Binding-site contacts:
Ligand atom OXT contacts residue THR80 of chain 1.GA at 3.4 Å.
Ligand atom CB contacts residue TYR99 of chain 1.GA at 3.3 Å (hydrophobic).
Ligand atom O contacts residue THR143 of chain 1.GA at 3.4 Å (h-bond).
Ligand atom CD1 contacts residue TRP167 of chain 1.GA at 3.2 Å (hydrophobic).
Ligand atom NE2 contacts residue GLN155 of chain 1.GA at 3.5 Å.
Ligand atom CD2 contacts residue GLU63 of chain 1.GA at 3.6 Å.
Ligand atom CD1 contacts residue TYR159 of chain 1.GA at 3.6 Å (hydrophobic).
Ligand atom O contacts residue TYR84 of chain 1.GA at 2.7 Å (h-bond).
Ligand atom CA contacts residue ASP77 of chain 1.GA at 3.4 Å.
Ligand atom CG contacts residue GLN155 of chain 1.GA at 3.5 Å.
Ligand atom N contacts residue ASP77 of chain 1.GA at 2.7 Å (salt-bridge).
Ligand atom CD2 contacts residue GLN155 of chain 1.GA at 3.5 Å.
Ligand atom CE1 contacts residue GLN155 of chain 1.GA at 3.3 Å.
Ligand atom CD2 contacts residue LYS66 of chain 1.GA at 3.5 Å.
Ligand atom O contacts residue HIS70 of chain 1.GA at 2.6 Å (h-bond).
Ligand atom CE2 contacts residue LYS66 of chain 1.GA at 3.5 Å.
Ligand atom O contacts residue TYR159 of chain 1.GA at 2.5 Å (h-bond).
Ligand atom O contacts residue THR73 of chain 1.GA at 2.9 Å.
Ligand atom CG1 contacts residue TYR99 of chain 1.GA at 3.2 Å (hydrophobic).
Ligand atom C contacts residue HIS70 of chain 1.GA at 3.6 Å.
Ligand atom CG2 contacts residue GLU63 of chain 1.GA at 3.2 Å.
Ligand atom CB contacts residue GLU63 of chain 1.GA at 2.9 Å.
Ligand atom N contacts residue GLU63 of chain 1.GA at 3.3 Å (salt-bridge).
Ligand atom CG contacts residue GLU63 of chain 1.GA at 3.5 Å.
Ligand atom CD2 contacts residue LEU156 of chain 1.GA at 3.4 Å (hydrophobic).
Ligand atom N contacts residue TYR99 of chain 1.GA at 3.1 Å (h-bond).
Ligand atom CG2 contacts residue TYR7 of chain 1.GA at 3.7 Å (hydrophobic).
Ligand atom O contacts residue HIS70 of chain 1.GA at 3.2 Å.
Ligand atom CG1 contacts residue ARG97 of chain 1.GA at 3.3 Å.
Ligand atom CD1 contacts residue ARG97 of chain 1.GA at 3.4 Å.
Ligand atom CG1 contacts residue THR143 of chain 1.GA at 3.1 Å.
Ligand atom CB contacts residue ASP77 of chain 1.GA at 3.0 Å.
Ligand atom CG2 contacts residue VAL152 of chain 1.GA at 3.4 Å (hydrophobic).
Ligand atom CE1 contacts residue TRP167 of chain 1.GA at 3.1 Å (hydrophobic).
Ligand atom CA contacts residue GLU63 of chain 1.GA at 3.6 Å.
Ligand atom CG1 contacts residue TYR123 of chain 1.GA at 3.5 Å (hydrophobic).
Ligand atom ND1 contacts residue GLN155 of chain 1.GA at 3.1 Å (h-bond).
Ligand atom CG2 contacts residue ASP77 of chain 1.GA at 3.2 Å.
Ligand atom O contacts residue TRP147 of chain 1.GA at 3.0 Å (h-bond).
Ligand atom N contacts residue TRP167 of chain 1.GA at 3.6 Å.

The protein below binds the small molecule below.
Small molecule (SMILES): CC[C@H](C)[C@H](NC(=O)[C@H](CC(C)C)NC(=O)[C@H](CC1=NC=NC1)NC(=O)[C@H](CC(=O)O)NC(=O)[C@H](CC(C)C)NC(=O)[C@@H](NC(=O)[C@@H](N)Cc1ccc(O)cc1)C(C)C)C(=O)N[C@H](C(=O)N[C@H](C(=O)O)C(C)C)C(C)C

Sequence of chain 1.GA:
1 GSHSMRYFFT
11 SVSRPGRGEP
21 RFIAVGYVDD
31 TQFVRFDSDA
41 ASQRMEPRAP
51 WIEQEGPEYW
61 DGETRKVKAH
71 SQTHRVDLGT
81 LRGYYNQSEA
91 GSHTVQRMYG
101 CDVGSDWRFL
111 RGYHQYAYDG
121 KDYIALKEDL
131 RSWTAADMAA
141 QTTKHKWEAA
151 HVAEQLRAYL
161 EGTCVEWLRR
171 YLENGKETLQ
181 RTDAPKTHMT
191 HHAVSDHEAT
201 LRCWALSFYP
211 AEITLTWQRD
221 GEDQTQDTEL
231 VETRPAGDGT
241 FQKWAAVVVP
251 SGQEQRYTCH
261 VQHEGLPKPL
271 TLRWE